Sequence of chain 1.A:
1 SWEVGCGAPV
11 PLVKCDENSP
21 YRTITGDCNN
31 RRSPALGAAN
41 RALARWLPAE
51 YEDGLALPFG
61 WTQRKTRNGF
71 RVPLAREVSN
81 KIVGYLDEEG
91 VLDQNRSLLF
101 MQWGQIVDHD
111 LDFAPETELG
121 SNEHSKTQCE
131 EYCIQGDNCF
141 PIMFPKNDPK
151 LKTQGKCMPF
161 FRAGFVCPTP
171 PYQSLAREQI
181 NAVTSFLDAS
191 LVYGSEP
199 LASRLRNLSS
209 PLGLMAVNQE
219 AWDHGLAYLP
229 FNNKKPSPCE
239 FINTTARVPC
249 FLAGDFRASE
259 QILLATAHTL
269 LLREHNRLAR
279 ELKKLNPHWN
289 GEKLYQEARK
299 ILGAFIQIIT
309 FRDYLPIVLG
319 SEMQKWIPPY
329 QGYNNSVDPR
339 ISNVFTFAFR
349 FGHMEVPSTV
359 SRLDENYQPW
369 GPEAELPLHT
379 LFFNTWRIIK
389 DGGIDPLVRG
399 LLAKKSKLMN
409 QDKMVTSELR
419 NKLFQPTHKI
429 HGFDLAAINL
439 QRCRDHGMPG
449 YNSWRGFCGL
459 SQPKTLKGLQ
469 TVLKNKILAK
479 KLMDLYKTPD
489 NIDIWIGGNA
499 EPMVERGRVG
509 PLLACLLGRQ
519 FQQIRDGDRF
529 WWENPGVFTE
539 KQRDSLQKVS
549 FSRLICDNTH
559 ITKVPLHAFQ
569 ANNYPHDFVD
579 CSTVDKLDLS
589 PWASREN

This small molecule binds to this protein.
Small molecule (SMILES): CC(=O)N[C@H]1[C@H](O[C@H]2[C@H](O)[C@@H](NC(C)=O)CO[C@@H]2CO)O[C@H](CO)[C@@H](O)[C@@H]1O

Binding-site contacts:
Ligand atom O6 contacts residue TRP384 of chain 1.A at 3.7 Å.
Ligand atom C1 contacts residue ASN241 of chain 1.A at 1.4 Å.
Ligand atom C6 contacts residue ALA244 of chain 1.A at 4.1 Å (hydrophobic).
Ligand atom C5 contacts residue ALA244 of chain 1.A at 4.4 Å (hydrophobic).
Ligand atom O5 contacts residue ALA244 of chain 1.A at 3.7 Å.
Ligand atom C2 contacts residue ASN241 of chain 1.A at 2.6 Å.
Ligand atom C6 contacts residue THR243 of chain 1.A at 4.4 Å.
Ligand atom C5 contacts residue ASN241 of chain 1.A at 3.5 Å.
Ligand atom O5 contacts residue TRP384 of chain 1.A at 3.8 Å.
Ligand atom C4 contacts residue TRP384 of chain 1.A at 4.3 Å (hydrophobic).
Ligand atom C5 contacts residue THR243 of chain 1.A at 4.1 Å.
Ligand atom C4 contacts residue ASN241 of chain 1.A at 4.2 Å.
Ligand atom C7 contacts residue ASN241 of chain 1.A at 3.3 Å.
Ligand atom C1 contacts residue THR243 of chain 1.A at 4.4 Å.
Ligand atom C2 contacts residue TRP384 of chain 1.A at 3.9 Å (hydrophobic).
Ligand atom O5 contacts residue ASN241 of chain 1.A at 2.3 Å (h-bond).
Ligand atom O7 contacts residue ASN241 of chain 1.A at 3.2 Å (h-bond).
Ligand atom N2 contacts residue ASN241 of chain 1.A at 3.0 Å (h-bond).
Ligand atom C7 contacts residue TRP384 of chain 1.A at 4.3 Å (hydrophobic).
Ligand atom C3 contacts residue ASN241 of chain 1.A at 3.9 Å.
Ligand atom C1 contacts residue TRP384 of chain 1.A at 4.1 Å (hydrophobic).
Ligand atom O6 contacts residue LYS388 of chain 1.A at 4.3 Å.
Ligand atom O7 contacts residue TRP384 of chain 1.A at 3.3 Å.
Ligand atom C1 contacts residue ALA244 of chain 1.A at 4.3 Å (hydrophobic).
Ligand atom C5 contacts residue TRP384 of chain 1.A at 4.5 Å (hydrophobic).